Binding-site contacts:
Ligand atom N1 contacts residue ZN1 of chain 1.B at 1.9 Å.
Ligand atom O2 contacts residue LEU197 of chain 1.A at 3.3 Å.
Ligand atom C9 contacts residue PHE130 of chain 1.A at 4.0 Å (hydrophobic).
Ligand atom O2 contacts residue THR198 of chain 1.A at 2.9 Å (h-bond).
Ligand atom O1 contacts residue ZN1 of chain 1.B at 3.0 Å.
Ligand atom O3 contacts residue LEU197 of chain 1.A at 4.1 Å.
Ligand atom N1 contacts residue HIS119 of chain 1.A at 3.3 Å (h-bond).
Ligand atom O1 contacts residue VAL142 of chain 1.A at 3.9 Å.
Ligand atom O1 contacts residue HIS119 of chain 1.A at 3.4 Å (h-bond).
Ligand atom O1 contacts residue VAL121 of chain 1.A at 3.9 Å.
Ligand atom S contacts residue HIS119 of chain 1.A at 4.0 Å.
Ligand atom C6 contacts residue VAL121 of chain 1.A at 3.9 Å (hydrophobic).
Ligand atom C4 contacts residue GOL1 of chain 1.F at 3.8 Å.
Ligand atom C3 contacts residue LEU197 of chain 1.A at 4.1 Å (hydrophobic).
Ligand atom C2 contacts residue THR199 of chain 1.A at 3.4 Å.
Ligand atom N2 contacts residue PHE130 of chain 1.A at 3.8 Å.
Ligand atom S contacts residue ZN1 of chain 1.B at 3.0 Å.
Ligand atom N1 contacts residue HIS94 of chain 1.A at 3.2 Å (h-bond).
Ligand atom O1 contacts residue HIS94 of chain 1.A at 3.3 Å.
Ligand atom C4 contacts residue LEU197 of chain 1.A at 4.1 Å (hydrophobic).
Ligand atom O2 contacts residue SER196 of chain 1.A at 4.1 Å.
Ligand atom C8 contacts residue LEU197 of chain 1.A at 3.8 Å (hydrophobic).
Ligand atom O2 contacts residue TRP208 of chain 1.A at 3.6 Å.
Ligand atom C5 contacts residue LEU197 of chain 1.A at 4.0 Å (hydrophobic).
Ligand atom C3 contacts residue GOL1 of chain 1.F at 3.8 Å.
Ligand atom C7 contacts residue GOL1 of chain 1.F at 3.8 Å.
Ligand atom C6 contacts residue LEU197 of chain 1.A at 3.9 Å (hydrophobic).
Ligand atom C6 contacts residue HIS94 of chain 1.A at 4.0 Å.
Ligand atom C5 contacts residue GOL1 of chain 1.F at 4.0 Å.
Ligand atom N1 contacts residue THR198 of chain 1.A at 2.9 Å (h-bond).
Ligand atom O3 contacts residue PRO201 of chain 1.A at 3.6 Å.
Ligand atom S contacts residue HIS94 of chain 1.A at 3.9 Å.
Ligand atom C5 contacts residue GLN92 of chain 1.A at 3.9 Å.
Ligand atom C3 contacts residue THR199 of chain 1.A at 3.3 Å.
Ligand atom N1 contacts residue HIS96 of chain 1.A at 3.3 Å (h-bond).
Ligand atom S contacts residue THR198 of chain 1.A at 3.9 Å.
Ligand atom C1 contacts residue LEU197 of chain 1.A at 3.9 Å (hydrophobic).
Ligand atom O1 contacts residue TRP208 of chain 1.A at 4.0 Å.
Ligand atom C1 contacts residue HIS94 of chain 1.A at 4.0 Å.
Ligand atom C2 contacts residue LEU197 of chain 1.A at 4.0 Å (hydrophobic).

Sequence of chain 1.A:
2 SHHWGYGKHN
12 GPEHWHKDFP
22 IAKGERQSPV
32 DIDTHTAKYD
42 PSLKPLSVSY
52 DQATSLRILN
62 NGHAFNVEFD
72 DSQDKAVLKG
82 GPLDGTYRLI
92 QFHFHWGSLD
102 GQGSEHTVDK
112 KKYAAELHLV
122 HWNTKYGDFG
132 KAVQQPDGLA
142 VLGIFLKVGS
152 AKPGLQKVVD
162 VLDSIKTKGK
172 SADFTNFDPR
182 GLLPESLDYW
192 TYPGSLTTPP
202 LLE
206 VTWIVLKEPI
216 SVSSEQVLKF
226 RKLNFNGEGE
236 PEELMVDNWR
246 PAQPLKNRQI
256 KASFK

This protein binds this small molecule.
Small molecule (SMILES): CC(=O)NCCc1ccc(S(N)(=O)=O)cc1